Sequence of chain 3.A:
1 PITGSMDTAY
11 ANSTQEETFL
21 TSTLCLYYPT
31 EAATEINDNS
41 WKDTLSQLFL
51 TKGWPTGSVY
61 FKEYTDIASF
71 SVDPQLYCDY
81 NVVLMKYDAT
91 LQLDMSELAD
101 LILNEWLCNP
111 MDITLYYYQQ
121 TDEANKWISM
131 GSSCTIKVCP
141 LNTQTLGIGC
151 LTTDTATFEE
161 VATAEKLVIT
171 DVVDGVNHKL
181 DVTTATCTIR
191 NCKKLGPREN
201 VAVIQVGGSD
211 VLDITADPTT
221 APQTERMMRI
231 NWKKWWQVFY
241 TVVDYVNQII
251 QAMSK

Binding-site contacts:
Ligand atom N2 contacts residue ASN12 of chain 3.A at 4.0 Å.
Ligand atom O7 contacts residue ASN12 of chain 3.A at 4.2 Å.
Ligand atom C2 contacts residue ASN12 of chain 3.A at 3.5 Å.
Ligand atom C7 contacts residue ASN12 of chain 3.A at 4.3 Å.
Ligand atom O5 contacts residue ASN12 of chain 3.A at 2.5 Å (h-bond).
Ligand atom C5 contacts residue ASN12 of chain 3.A at 3.9 Å.
Ligand atom C1 contacts residue ASN12 of chain 3.A at 2.1 Å.

This protein binds this small molecule.
Small molecule (SMILES): CC(=O)N[C@H]1[C@H](O[C@H]2[C@H](O)[C@@H](NC(C)=O)CO[C@@H]2CO)O[C@H](CO)[C@@H](O)[C@@H]1O